Binding-site contacts:
Ligand atom CG2 contacts residue PHE76 of chain 42.B at 3.8 Å (hydrophobic).

Sequence of chain 42.B:
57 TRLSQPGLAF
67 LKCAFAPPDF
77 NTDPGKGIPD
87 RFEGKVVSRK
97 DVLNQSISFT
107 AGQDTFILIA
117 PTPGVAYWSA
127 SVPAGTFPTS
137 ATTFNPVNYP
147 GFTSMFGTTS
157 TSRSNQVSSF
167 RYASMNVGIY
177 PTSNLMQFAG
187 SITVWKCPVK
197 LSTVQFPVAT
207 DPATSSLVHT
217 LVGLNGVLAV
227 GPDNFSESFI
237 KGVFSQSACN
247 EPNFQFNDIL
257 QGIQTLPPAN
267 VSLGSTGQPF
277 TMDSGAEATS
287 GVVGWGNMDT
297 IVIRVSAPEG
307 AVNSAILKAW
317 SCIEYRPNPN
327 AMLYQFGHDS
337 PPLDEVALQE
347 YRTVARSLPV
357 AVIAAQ

This protein binds this small molecule.
Small molecule (SMILES): CC(C)[C@H](NC(=O)[C@H](CCCN=C(N)N)NC(=O)[C@@H](N)CCC(=O)O)C(=O)N[C@H](C=O)CCCCN